A protein and the small-molecule ligand that binds it are described below.
Small molecule (SMILES): CC1(C)C(=O)NC(=O)c2c1ccc1nc(Cc3ccccc3)[nH]c21

Binding-site contacts:
Ligand atom C3 contacts residue PHE283 of chain 1.B at 3.9 Å (hydrophobic).
Ligand atom N6 contacts residue PHE250 of chain 1.B at 3.7 Å.
Ligand atom O18 contacts residue SER231 of chain 1.B at 3.4 Å (h-bond).
Ligand atom C15 contacts residue LEU229 of chain 1.B at 3.7 Å (hydrophobic).
Ligand atom C8 contacts residue LEU229 of chain 1.B at 3.7 Å (hydrophobic).
Ligand atom C14 contacts residue VAL232 of chain 1.B at 4.0 Å (hydrophobic).
Ligand atom C14 contacts residue GLN280 of chain 1.B at 3.9 Å.
Ligand atom C23 contacts residue VAL287 of chain 1.B at 3.9 Å (hydrophobic).
Ligand atom C12 contacts residue LEU229 of chain 1.B at 3.9 Å (hydrophobic).
Ligand atom N11 contacts residue PHE250 of chain 1.B at 3.9 Å.
Ligand atom O10 contacts residue PHE283 of chain 1.B at 3.6 Å.
Ligand atom O18 contacts residue VAL232 of chain 1.B at 3.5 Å.
Ligand atom C13 contacts residue PHE283 of chain 1.B at 3.8 Å (hydrophobic).
Ligand atom C16 contacts residue TYR78 of chain 1.B at 3.4 Å (hydrophobic).
Ligand atom N9 contacts residue GLN280 of chain 1.B at 3.1 Å (h-bond).
Ligand atom C21 contacts residue LEU189 of chain 1.B at 4.0 Å (hydrophobic).
Ligand atom C24 contacts residue VAL287 of chain 1.B at 4.0 Å (hydrophobic).
Ligand atom C19 contacts residue PHE283 of chain 1.B at 3.9 Å (hydrophobic).
Ligand atom C15 contacts residue VAL232 of chain 1.B at 3.6 Å (hydrophobic).
Ligand atom C4 contacts residue PHE283 of chain 1.B at 3.7 Å (hydrophobic).
Ligand atom C20 contacts residue MET267 of chain 1.B at 3.7 Å (hydrophobic).
Ligand atom C13 contacts residue PHE250 of chain 1.B at 3.7 Å (hydrophobic).
Ligand atom C20 contacts residue PHE283 of chain 1.B at 3.6 Å (hydrophobic).
Ligand atom O10 contacts residue GLN280 of chain 1.B at 3.0 Å (h-bond).
Ligand atom C4 contacts residue GLN280 of chain 1.B at 3.6 Å.
Ligand atom C19 contacts residue MET267 of chain 1.B at 3.9 Å (hydrophobic).
Ligand atom C17 contacts residue MET267 of chain 1.B at 3.3 Å (hydrophobic).
Ligand atom O18 contacts residue GLN280 of chain 1.B at 3.8 Å.
Ligand atom C16 contacts residue SER231 of chain 1.B at 4.0 Å.
Ligand atom N6 contacts residue MET267 of chain 1.B at 4.0 Å.
Ligand atom N11 contacts residue PHE283 of chain 1.B at 3.9 Å.
Ligand atom C5 contacts residue PHE283 of chain 1.B at 3.8 Å (hydrophobic).
Ligand atom N6 contacts residue PHE283 of chain 1.B at 3.4 Å.
Ligand atom C2 contacts residue PHE283 of chain 1.B at 3.4 Å (hydrophobic).
Ligand atom C22 contacts residue PHE283 of chain 1.B at 3.8 Å (hydrophobic).
Ligand atom N11 contacts residue LEU189 of chain 1.B at 3.9 Å.
Ligand atom N9 contacts residue PHE283 of chain 1.B at 4.0 Å.
Ligand atom C5 contacts residue PHE250 of chain 1.B at 4.0 Å (hydrophobic).
Ligand atom C1 contacts residue PHE283 of chain 1.B at 3.6 Å (hydrophobic).
Ligand atom C2 contacts residue PHE250 of chain 1.B at 3.8 Å (hydrophobic).

Sequence of chain 1.B:
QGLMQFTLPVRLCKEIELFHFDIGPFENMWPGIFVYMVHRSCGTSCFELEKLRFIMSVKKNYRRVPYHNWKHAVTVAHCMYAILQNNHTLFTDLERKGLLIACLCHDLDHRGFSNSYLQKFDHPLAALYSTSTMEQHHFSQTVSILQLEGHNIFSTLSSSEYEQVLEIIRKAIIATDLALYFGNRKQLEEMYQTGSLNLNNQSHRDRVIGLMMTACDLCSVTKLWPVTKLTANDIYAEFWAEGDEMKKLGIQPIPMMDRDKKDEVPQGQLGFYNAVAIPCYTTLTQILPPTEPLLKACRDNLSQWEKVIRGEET